Binding-site contacts:
Ligand atom C38 contacts residue PHE165 of chain 1.D at 3.5 Å (hydrophobic).
Ligand atom O40 contacts residue ASP164 of chain 1.D at 3.3 Å.
Ligand atom C04 contacts residue MET99 of chain 1.D at 3.4 Å (hydrophobic).
Ligand atom C07 contacts residue ALA52 of chain 1.D at 3.3 Å (hydrophobic).
Ligand atom C39 contacts residue ASP164 of chain 1.D at 3.5 Å.
Ligand atom C25 contacts residue GLU67 of chain 1.D at 3.5 Å.
Ligand atom S08 contacts residue LEU97 of chain 1.D at 3.6 Å (h-bond).
Ligand atom N03 contacts residue ASP164 of chain 1.D at 2.9 Å (salt-bridge).
Ligand atom C02 contacts residue ASP164 of chain 1.D at 3.6 Å.
Ligand atom N03 contacts residue LYS54 of chain 1.D at 3.6 Å.
Ligand atom C09 contacts residue ASP164 of chain 1.D at 3.5 Å.
Ligand atom C37 contacts residue CYS84 of chain 1.D at 3.6 Å (hydrophobic).
Ligand atom F36 contacts residue LEU86 of chain 1.D at 3.1 Å.
Ligand atom F36 contacts residue CYS84 of chain 1.D at 3.6 Å.
Ligand atom C21 contacts residue GLU67 of chain 1.D at 3.4 Å.
Ligand atom C37 contacts residue PHE165 of chain 1.D at 3.5 Å (hydrophobic).
Ligand atom C28 contacts residue ILE68 of chain 1.D at 3.7 Å (hydrophobic).
Ligand atom O32 contacts residue LYS54 of chain 1.D at 2.7 Å (salt-bridge).
Ligand atom C12 contacts residue LEU167 of chain 1.D at 3.5 Å (hydrophobic).
Ligand atom F36 contacts residue ARG85 of chain 1.D at 3.2 Å.
Ligand atom O01 contacts residue LEU97 of chain 1.D at 3.3 Å.
Ligand atom C07 contacts residue LYS54 of chain 1.D at 3.3 Å.
Ligand atom O40 contacts residue LEU167 of chain 1.D at 3.5 Å.
Ligand atom N05 contacts residue MET99 of chain 1.D at 3.6 Å (h-bond).
Ligand atom O40 contacts residue PHE165 of chain 1.D at 2.8 Å (h-bond).
Ligand atom C23 contacts residue GLU67 of chain 1.D at 3.6 Å.
Ligand atom C07 contacts residue ILE53 of chain 1.D at 3.5 Å (hydrophobic).
Ligand atom C11 contacts residue LEU167 of chain 1.D at 3.5 Å (hydrophobic).
Ligand atom N22 contacts residue GLU67 of chain 1.D at 2.8 Å (salt-bridge).
Ligand atom C07 contacts residue MET99 of chain 1.D at 3.6 Å (hydrophobic).
Ligand atom N05 contacts residue YY31 of chain 1.K at 3.3 Å.
Ligand atom C24 contacts residue GLU67 of chain 1.D at 3.2 Å.
Ligand atom F36 contacts residue MET99 of chain 1.D at 3.6 Å.
Ligand atom S08 contacts residue MET99 of chain 1.D at 3.6 Å.
Ligand atom C20 contacts residue GLU67 of chain 1.D at 3.4 Å.
Ligand atom C11 contacts residue LEU97 of chain 1.D at 3.7 Å (hydrophobic).
Ligand atom C33 contacts residue ASP164 of chain 1.D at 3.6 Å.
Ligand atom S08 contacts residue LYS54 of chain 1.D at 3.7 Å.
Ligand atom O32 contacts residue LEU167 of chain 1.D at 3.4 Å.
Ligand atom C06 contacts residue VAL35 of chain 1.D at 3.6 Å (hydrophobic).

Sequence of chain 1.D:
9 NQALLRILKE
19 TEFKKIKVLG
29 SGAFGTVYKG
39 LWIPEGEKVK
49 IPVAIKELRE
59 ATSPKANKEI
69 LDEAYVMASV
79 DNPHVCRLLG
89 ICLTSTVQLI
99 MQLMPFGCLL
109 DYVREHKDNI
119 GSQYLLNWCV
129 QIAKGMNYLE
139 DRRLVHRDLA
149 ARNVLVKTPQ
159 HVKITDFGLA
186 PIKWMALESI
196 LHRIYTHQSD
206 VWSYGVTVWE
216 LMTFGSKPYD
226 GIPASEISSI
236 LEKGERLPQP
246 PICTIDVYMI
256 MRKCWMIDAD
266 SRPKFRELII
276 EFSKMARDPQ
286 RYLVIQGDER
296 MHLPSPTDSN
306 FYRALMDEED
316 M

The small molecule below binds the protein below.
Small molecule (SMILES): CN1CCC(c2ccc(-c3ccc4c(c3)C(=O)N([C@@H](C(=O)Nc3nccs3)c3cc(F)ccc3O)C4)cc2)CC1